A protein and the small-molecule ligand that binds it are described below.
Small molecule (SMILES): CC(=O)N[C@H]1[C@H](O[C@H]2[C@H](O)[C@@H](NC(C)=O)CO[C@@H]2CO)O[C@H](CO)[C@@H](O)[C@@H]1O

Sequence of chain 3.A:
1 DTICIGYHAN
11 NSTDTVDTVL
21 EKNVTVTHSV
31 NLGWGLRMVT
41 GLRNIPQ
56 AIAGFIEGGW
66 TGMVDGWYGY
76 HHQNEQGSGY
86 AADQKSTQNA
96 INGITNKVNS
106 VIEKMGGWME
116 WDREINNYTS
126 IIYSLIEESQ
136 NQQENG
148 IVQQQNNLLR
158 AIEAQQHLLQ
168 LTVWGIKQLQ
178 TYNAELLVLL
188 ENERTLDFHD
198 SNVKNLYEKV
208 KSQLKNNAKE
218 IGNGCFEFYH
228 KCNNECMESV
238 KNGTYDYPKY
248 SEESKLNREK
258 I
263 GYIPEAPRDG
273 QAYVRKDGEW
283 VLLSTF

Binding-site contacts:
Ligand atom C6 contacts residue GLU235 of chain 3.A at 4.3 Å.
Ligand atom O6 contacts residue GLU235 of chain 3.A at 3.1 Å (salt-bridge).
Ligand atom C6 contacts residue GLU232 of chain 3.A at 3.3 Å.
Ligand atom C8 contacts residue ASN239 of chain 3.A at 4.2 Å.
Ligand atom O6 contacts residue SER236 of chain 3.A at 4.4 Å.
Ligand atom O5 contacts residue GLU235 of chain 3.A at 4.0 Å.
Ligand atom N2 contacts residue THR241 of chain 3.A at 4.5 Å.
Ligand atom C5 contacts residue THR241 of chain 3.A at 4.2 Å.
Ligand atom O5 contacts residue THR241 of chain 3.A at 4.1 Å.
Ligand atom C3 contacts residue GLU232 of chain 3.A at 3.5 Å.
Ligand atom C4 contacts residue ASN239 of chain 3.A at 4.3 Å.
Ligand atom C2 contacts residue GLU232 of chain 3.A at 3.3 Å.
Ligand atom C4 contacts residue GLU232 of chain 3.A at 3.4 Å.
Ligand atom O5 contacts residue SER236 of chain 3.A at 4.3 Å.
Ligand atom N2 contacts residue ASN239 of chain 3.A at 2.9 Å (h-bond).
Ligand atom O5 contacts residue ASN239 of chain 3.A at 2.4 Å (h-bond).
Ligand atom C3 contacts residue ASN239 of chain 3.A at 3.8 Å.
Ligand atom O6 contacts residue GLU232 of chain 3.A at 3.3 Å (salt-bridge).
Ligand atom C8 contacts residue GLU232 of chain 3.A at 3.1 Å.
Ligand atom C7 contacts residue ASN239 of chain 3.A at 2.9 Å.
Ligand atom C2 contacts residue ASN239 of chain 3.A at 2.5 Å.
Ligand atom C5 contacts residue GLU232 of chain 3.A at 4.4 Å.
Ligand atom C5 contacts residue ASN239 of chain 3.A at 3.7 Å.
Ligand atom O4 contacts residue GLU232 of chain 3.A at 2.3 Å (salt-bridge).
Ligand atom C7 contacts residue GLU232 of chain 3.A at 3.0 Å.
Ligand atom N2 contacts residue GLU232 of chain 3.A at 2.4 Å (salt-bridge).
Ligand atom C1 contacts residue ASN239 of chain 3.A at 1.4 Å.
Ligand atom C1 contacts residue GLU232 of chain 3.A at 3.7 Å.
Ligand atom C1 contacts residue GLU235 of chain 3.A at 4.4 Å.
Ligand atom O7 contacts residue ASN239 of chain 3.A at 2.6 Å (h-bond).
Ligand atom C1 contacts residue THR241 of chain 3.A at 3.5 Å.
Ligand atom C6 contacts residue SER236 of chain 3.A at 4.2 Å.
Ligand atom O7 contacts residue GLU232 of chain 3.A at 4.0 Å.